Binding-site contacts:
Ligand atom CAO contacts residue ASN343 of chain 1.A at 4.1 Å.
Ligand atom CAJ contacts residue ASN343 of chain 1.A at 3.6 Å.
Ligand atom NAN contacts residue ASP144 of chain 1.A at 3.6 Å (salt-bridge).
Ligand atom CAJ contacts residue ASP144 of chain 1.A at 4.2 Å.
Ligand atom CAB contacts residue VAL145 of chain 1.A at 4.4 Å (hydrophobic).
Ligand atom CAH contacts residue PHE224 of chain 1.A at 3.6 Å (hydrophobic).
Ligand atom OAM contacts residue ASP144 of chain 1.A at 3.1 Å (salt-bridge).
Ligand atom OAL contacts residue VAL145 of chain 1.A at 4.3 Å.
Ligand atom CAG contacts residue TYR339 of chain 1.A at 4.1 Å (hydrophobic).
Ligand atom CAG contacts residue PHE224 of chain 1.A at 3.7 Å (hydrophobic).
Ligand atom OAL contacts residue SER238 of chain 1.A at 2.9 Å (h-bond).
Ligand atom CAD contacts residue SER234 of chain 1.A at 3.2 Å.
Ligand atom CAO contacts residue ASP144 of chain 1.A at 3.3 Å.
Ligand atom OAM contacts residue ASN343 of chain 1.A at 3.7 Å.
Ligand atom OAK contacts residue SER234 of chain 1.A at 2.5 Å (h-bond).
Ligand atom CAC contacts residue SER238 of chain 1.A at 4.0 Å.
Ligand atom OAL contacts residue PHE321 of chain 1.A at 4.1 Å.
Ligand atom NAN contacts residue ASN343 of chain 1.A at 3.0 Å (h-bond).
Ligand atom OAK contacts residue ASN324 of chain 1.A at 3.9 Å.
Ligand atom CAH contacts residue TYR339 of chain 1.A at 3.9 Å (hydrophobic).
Ligand atom OAL contacts residue SER235 of chain 1.A at 4.4 Å.
Ligand atom CAD contacts residue ASN324 of chain 1.A at 4.1 Å.
Ligand atom CAA contacts residue VAL148 of chain 1.A at 4.0 Å (hydrophobic).
Ligand atom CAB contacts residue PHE321 of chain 1.A at 4.2 Å (hydrophobic).
Ligand atom CAC contacts residue SER234 of chain 1.A at 3.2 Å.
Ligand atom CAC contacts residue PHE321 of chain 1.A at 4.3 Å (hydrophobic).
Ligand atom OAM contacts residue TYR347 of chain 1.A at 3.8 Å.
Ligand atom CAE contacts residue VAL145 of chain 1.A at 4.4 Å (hydrophobic).
Ligand atom CAC contacts residue VAL145 of chain 1.A at 4.2 Å (hydrophobic).
Ligand atom CAO contacts residue PHE224 of chain 1.A at 4.4 Å (hydrophobic).
Ligand atom CAF contacts residue PHE320 of chain 1.A at 4.2 Å (hydrophobic).
Ligand atom NAN contacts residue TYR347 of chain 1.A at 4.3 Å.
Ligand atom CAJ contacts residue PHE320 of chain 1.A at 4.0 Å (hydrophobic).
Ligand atom CAE contacts residue ASN324 of chain 1.A at 4.2 Å.
Ligand atom CAB contacts residue VAL148 of chain 1.A at 3.8 Å (hydrophobic).
Ligand atom OAL contacts residue SER234 of chain 1.A at 2.3 Å (h-bond).
Ligand atom CAG contacts residue ASN324 of chain 1.A at 4.2 Å.
Ligand atom CAB contacts residue SER238 of chain 1.A at 4.3 Å.
Ligand atom CAI contacts residue ASN343 of chain 1.A at 3.8 Å.
Ligand atom CAI contacts residue ASP144 of chain 1.A at 4.0 Å.

A small-molecule ligand and the protein it binds are described below.
Small molecule (SMILES): CN[C@@H]1CCc2c(ccc(O)c2O)[C@H]1O

Sequence of chain 1.A:
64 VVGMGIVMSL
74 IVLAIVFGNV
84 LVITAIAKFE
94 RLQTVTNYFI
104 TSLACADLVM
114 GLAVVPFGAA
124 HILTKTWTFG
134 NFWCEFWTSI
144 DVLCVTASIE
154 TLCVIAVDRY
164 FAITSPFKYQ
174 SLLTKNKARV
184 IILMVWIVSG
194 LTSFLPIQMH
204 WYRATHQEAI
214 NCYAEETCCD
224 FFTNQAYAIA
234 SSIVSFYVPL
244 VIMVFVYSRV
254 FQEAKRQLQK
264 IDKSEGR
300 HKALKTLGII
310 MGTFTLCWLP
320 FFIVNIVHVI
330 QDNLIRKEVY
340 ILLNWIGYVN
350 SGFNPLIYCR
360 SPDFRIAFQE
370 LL